This small molecule binds to this protein.
Small molecule (SMILES): CC(C)C[C@H](NC(=O)[C@H](C)NC(=O)[C@H](CC(=O)O)NC(=O)[C@H](Cc1ccc(O)cc1)NC(=O)[C@H](Cc1ccccc1)NC(=O)[C@H](CCC(=O)O)NC(=O)[C@H](CC(=O)O)NC(=O)[C@@H](N)CCC(=O)O)C(=O)NC(CO)CO

Binding-site contacts:
Ligand atom C contacts residue THR49 of chain 1.F at 3.6 Å.
Ligand atom CB contacts residue ASN60 of chain 1.F at 3.7 Å.
Ligand atom N contacts residue LYS48 of chain 1.F at 3.9 Å.
Ligand atom N contacts residue LYS48 of chain 1.F at 3.6 Å.
Ligand atom CA contacts residue THR49 of chain 1.F at 3.6 Å.
Ligand atom N contacts residue VAL47 of chain 1.F at 3.0 Å (h-bond).
Ligand atom OD2 contacts residue LYS90 of chain 1.F at 2.6 Å.
Ligand atom CD1 contacts residue MET92 of chain 1.F at 3.7 Å (hydrophobic).
Ligand atom CE2 contacts residue LYS121 of chain 1.F at 3.9 Å.
Ligand atom CE1 contacts residue MET92 of chain 1.F at 3.8 Å (hydrophobic).
Ligand atom CD1 contacts residue THR49 of chain 1.F at 3.8 Å.
Ligand atom CB contacts residue THR50 of chain 1.F at 3.9 Å.
Ligand atom CB contacts residue VAL57 of chain 1.F at 3.4 Å (hydrophobic).
Ligand atom CE1 contacts residue THR50 of chain 1.F at 3.8 Å.
Ligand atom CB contacts residue VAL47 of chain 1.F at 3.4 Å (hydrophobic).
Ligand atom CB contacts residue PRO52 of chain 1.F at 3.5 Å (hydrophobic).
Ligand atom OD1 contacts residue LYS48 of chain 1.F at 3.8 Å.
Ligand atom O contacts residue THR49 of chain 1.F at 2.9 Å (h-bond).
Ligand atom OD1 contacts residue LYS46 of chain 1.F at 3.7 Å.
Ligand atom O contacts residue THR50 of chain 1.F at 3.5 Å.
Ligand atom N contacts residue THR49 of chain 1.F at 2.7 Å (h-bond).
Ligand atom CA contacts residue VAL57 of chain 1.F at 3.4 Å (hydrophobic).
Ligand atom O contacts residue CYS56 of chain 1.F at 3.4 Å.
Ligand atom CE1 contacts residue PHE91 of chain 1.F at 3.8 Å (hydrophobic).
Ligand atom N contacts residue ASN60 of chain 1.F at 3.7 Å.
Ligand atom O contacts residue VAL57 of chain 1.F at 2.9 Å (h-bond).
Ligand atom O contacts residue ASN60 of chain 1.F at 2.9 Å (h-bond).
Ligand atom CA contacts residue VAL47 of chain 1.F at 3.9 Å (hydrophobic).
Ligand atom CE1 contacts residue LYS90 of chain 1.F at 3.8 Å.
Ligand atom CD2 contacts residue PRO52 of chain 1.F at 3.7 Å (hydrophobic).
Ligand atom CA contacts residue THR49 of chain 1.F at 3.6 Å.
Ligand atom O contacts residue LYS48 of chain 1.F at 3.3 Å (salt-bridge).
Ligand atom CG contacts residue LYS90 of chain 1.F at 3.9 Å.
Ligand atom C contacts residue ARG58 of chain 1.F at 3.8 Å.
Ligand atom C contacts residue LYS48 of chain 1.F at 3.6 Å.
Ligand atom C contacts residue LYS48 of chain 1.F at 3.8 Å.
Ligand atom O contacts residue LYS48 of chain 1.F at 3.1 Å.
Ligand atom CB contacts residue MET92 of chain 1.F at 3.9 Å (hydrophobic).
Ligand atom CB contacts residue THR49 of chain 1.F at 3.6 Å.
Ligand atom CB contacts residue VAL57 of chain 1.F at 3.8 Å (hydrophobic).

Sequence of chain 1.F:
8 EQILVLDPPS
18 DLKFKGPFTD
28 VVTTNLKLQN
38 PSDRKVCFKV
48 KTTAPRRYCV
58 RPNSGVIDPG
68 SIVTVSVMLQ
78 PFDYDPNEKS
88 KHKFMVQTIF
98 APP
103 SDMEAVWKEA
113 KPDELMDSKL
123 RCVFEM